Binding-site contacts:
Ligand atom N7 contacts residue MET302 of chain 2.A at 2.9 Å (h-bond).
Ligand atom O2P contacts residue SER217 of chain 2.A at 2.8 Å (h-bond).
Ligand atom O1P contacts residue GLY216 of chain 2.A at 3.5 Å.
Ligand atom C2 contacts residue GLU336 of chain 2.A at 3.5 Å.
Ligand atom O5' contacts residue GLY253 of chain 2.A at 3.5 Å.
Ligand atom O6 contacts residue GLY303 of chain 2.A at 2.7 Å (h-bond).
Ligand atom N3 contacts residue KP31 of chain 2.C at 3.4 Å.
Ligand atom O2P contacts residue SER276 of chain 2.A at 3.0 Å (h-bond).
Ligand atom O2P contacts residue TYR299 of chain 2.A at 2.6 Å (h-bond).
Ligand atom O6 contacts residue MET302 of chain 2.A at 3.1 Å (h-bond).
Ligand atom O1P contacts residue GLY254 of chain 2.A at 2.9 Å (h-bond).
Ligand atom O2' contacts residue ASP252 of chain 2.A at 2.5 Å (salt-bridge).
Ligand atom C8 contacts residue MET88 of chain 2.A at 3.6 Å (hydrophobic).
Ligand atom C5 contacts residue MET302 of chain 2.A at 3.6 Å (hydrophobic).
Ligand atom O6 contacts residue GLY337 of chain 2.A at 3.5 Å.
Ligand atom O3' contacts residue MET273 of chain 2.A at 3.5 Å (h-bond).
Ligand atom C5 contacts residue ILE218 of chain 2.A at 3.6 Å (hydrophobic).
Ligand atom N7 contacts residue ILE218 of chain 2.A at 3.7 Å.
Ligand atom O3' contacts residue SER86 of chain 2.A at 2.8 Å (h-bond).
Ligand atom C2 contacts residue CYS219 of chain 2.A at 2.9 Å (hydrophobic).
Ligand atom O5' contacts residue GLY216 of chain 2.A at 3.4 Å.
Ligand atom C6 contacts residue KP31 of chain 2.C at 3.6 Å.
Ligand atom N1 contacts residue KP31 of chain 2.C at 3.3 Å (h-bond).
Ligand atom C2 contacts residue KP31 of chain 2.C at 3.0 Å.
Ligand atom O3P contacts residue GLY275 of chain 2.A at 2.9 Å (h-bond).
Ligand atom C2' contacts residue ASP252 of chain 2.A at 3.6 Å.
Ligand atom C3' contacts residue ASP252 of chain 2.A at 3.4 Å.
Ligand atom N3 contacts residue CYS219 of chain 2.A at 3.4 Å (h-bond).
Ligand atom O1P contacts residue SER217 of chain 2.A at 2.9 Å (h-bond).
Ligand atom O3' contacts residue ASP252 of chain 2.A at 2.5 Å (salt-bridge).
Ligand atom O3P contacts residue SER276 of chain 2.A at 3.4 Å (h-bond).
Ligand atom C5' contacts residue TYR299 of chain 2.A at 3.6 Å (hydrophobic).
Ligand atom N1 contacts residue GLU336 of chain 2.A at 2.8 Å (salt-bridge).
Ligand atom N7 contacts residue GLY301 of chain 2.A at 3.5 Å.
Ligand atom O6 contacts residue GLY301 of chain 2.A at 3.1 Å.
Ligand atom C4 contacts residue ILE218 of chain 2.A at 3.7 Å (hydrophobic).
Ligand atom C4' contacts residue ASP252 of chain 2.A at 3.5 Å.
Ligand atom C3' contacts residue SER86 of chain 2.A at 3.6 Å.
Ligand atom O2' contacts residue KP31 of chain 2.C at 3.5 Å.
Ligand atom C6 contacts residue GLY303 of chain 2.A at 3.5 Å.

Sequence of chain 2.A:
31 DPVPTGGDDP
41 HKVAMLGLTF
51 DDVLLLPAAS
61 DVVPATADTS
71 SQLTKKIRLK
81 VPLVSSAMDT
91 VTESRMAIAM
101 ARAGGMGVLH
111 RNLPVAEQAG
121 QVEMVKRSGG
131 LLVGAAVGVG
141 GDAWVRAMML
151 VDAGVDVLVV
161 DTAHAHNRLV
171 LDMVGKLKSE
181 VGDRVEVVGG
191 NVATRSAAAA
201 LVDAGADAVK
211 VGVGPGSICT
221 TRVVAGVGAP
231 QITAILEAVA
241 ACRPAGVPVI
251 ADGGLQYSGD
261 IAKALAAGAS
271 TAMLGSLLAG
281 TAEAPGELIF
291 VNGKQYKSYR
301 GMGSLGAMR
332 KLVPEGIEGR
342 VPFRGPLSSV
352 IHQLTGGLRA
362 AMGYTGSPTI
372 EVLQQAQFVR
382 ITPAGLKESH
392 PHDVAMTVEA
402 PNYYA

The small molecule below binds the protein below.
Small molecule (SMILES): O=c1[nH]cnc2c1ncn2[C@@H]1O[C@H](COP(=O)(O)O)[C@@H](O)[C@H]1O